This small molecule binds to this protein.
Small molecule (SMILES): CC(=O)N[C@@H]1[C@@H](O)[C@H](O)[C@@H](CO)O[C@H]1O

Binding-site contacts:
Ligand atom O5 contacts residue THR116 of chain 35.D at 3.8 Å.
Ligand atom C5 contacts residue ASN259 of chain 35.E at 3.6 Å.
Ligand atom O6 contacts residue LYS115 of chain 35.D at 3.5 Å (salt-bridge).
Ligand atom O7 contacts residue ASN259 of chain 35.E at 2.7 Å (h-bond).
Ligand atom C8 contacts residue ASN259 of chain 35.E at 4.4 Å.
Ligand atom O5 contacts residue ASN259 of chain 35.E at 2.3 Å (h-bond).
Ligand atom O6 contacts residue ASN259 of chain 35.E at 4.4 Å.
Ligand atom C1 contacts residue ASN259 of chain 35.E at 1.4 Å.
Ligand atom C3 contacts residue ASN259 of chain 35.E at 3.7 Å.
Ligand atom O7 contacts residue GLU117 of chain 35.D at 4.3 Å.
Ligand atom O7 contacts residue LYS181 of chain 35.D at 4.3 Å.
Ligand atom C7 contacts residue ASN259 of chain 35.E at 3.1 Å.
Ligand atom C2 contacts residue ASN259 of chain 35.E at 2.4 Å.
Ligand atom C6 contacts residue THR116 of chain 35.D at 4.5 Å.
Ligand atom N2 contacts residue ASN259 of chain 35.E at 3.0 Å (h-bond).
Ligand atom O6 contacts residue THR116 of chain 35.D at 3.2 Å (h-bond).
Ligand atom C4 contacts residue ASN259 of chain 35.E at 4.1 Å.
Ligand atom C6 contacts residue LYS115 of chain 35.D at 4.3 Å.

Sequence of chain 35.D:
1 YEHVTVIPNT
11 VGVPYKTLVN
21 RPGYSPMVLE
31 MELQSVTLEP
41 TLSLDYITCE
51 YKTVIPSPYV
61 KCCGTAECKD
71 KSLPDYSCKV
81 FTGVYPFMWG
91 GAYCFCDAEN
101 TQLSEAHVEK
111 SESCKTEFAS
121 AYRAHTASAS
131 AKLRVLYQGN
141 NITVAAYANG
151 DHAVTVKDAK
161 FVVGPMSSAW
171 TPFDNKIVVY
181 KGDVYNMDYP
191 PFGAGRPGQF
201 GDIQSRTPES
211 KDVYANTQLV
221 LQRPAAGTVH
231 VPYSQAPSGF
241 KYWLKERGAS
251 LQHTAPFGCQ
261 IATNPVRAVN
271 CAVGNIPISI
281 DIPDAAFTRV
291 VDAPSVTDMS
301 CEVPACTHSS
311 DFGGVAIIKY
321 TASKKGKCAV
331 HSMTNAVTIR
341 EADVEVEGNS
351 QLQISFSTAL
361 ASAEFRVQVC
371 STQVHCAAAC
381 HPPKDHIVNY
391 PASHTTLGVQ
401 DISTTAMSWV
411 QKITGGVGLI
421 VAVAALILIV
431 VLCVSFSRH

Sequence of chain 35.E:
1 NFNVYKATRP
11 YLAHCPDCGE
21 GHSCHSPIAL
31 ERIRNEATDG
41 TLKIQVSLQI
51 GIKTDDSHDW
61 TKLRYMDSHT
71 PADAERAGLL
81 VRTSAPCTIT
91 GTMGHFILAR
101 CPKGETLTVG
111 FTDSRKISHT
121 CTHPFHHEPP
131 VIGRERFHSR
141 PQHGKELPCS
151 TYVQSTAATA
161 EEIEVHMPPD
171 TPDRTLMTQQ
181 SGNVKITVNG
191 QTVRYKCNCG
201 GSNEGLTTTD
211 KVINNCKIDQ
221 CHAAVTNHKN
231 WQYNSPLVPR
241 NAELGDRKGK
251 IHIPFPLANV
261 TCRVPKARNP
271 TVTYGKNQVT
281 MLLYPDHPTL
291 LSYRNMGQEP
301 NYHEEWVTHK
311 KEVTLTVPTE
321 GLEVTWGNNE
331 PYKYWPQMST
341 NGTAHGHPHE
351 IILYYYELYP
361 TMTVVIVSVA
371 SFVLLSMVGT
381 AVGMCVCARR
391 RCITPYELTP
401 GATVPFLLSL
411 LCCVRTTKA